Binding-site contacts:
Ligand atom O4 contacts residue SER452 of chain 1.B at 3.4 Å.
Ligand atom O2 contacts residue GLN159 of chain 1.B at 3.4 Å (h-bond).
Ligand atom C5 contacts residue SER85 of chain 1.B at 3.4 Å.
Ligand atom OP1 contacts residue TYR162 of chain 1.B at 2.8 Å (h-bond).
Ligand atom N3 contacts residue GLU134 of chain 1.B at 3.1 Å (salt-bridge).
Ligand atom O2 contacts residue VAL79 of chain 1.B at 3.3 Å.
Ligand atom OP1 contacts residue ARG445 of chain 1.B at 2.9 Å (salt-bridge).
Ligand atom O4' contacts residue ALA450 of chain 1.B at 3.4 Å.
Ligand atom OP2 contacts residue SER452 of chain 1.B at 3.4 Å.
Ligand atom OP2 contacts residue LEU83 of chain 1.B at 3.3 Å.
Ligand atom C5' contacts residue LEU83 of chain 1.B at 3.5 Å (hydrophobic).
Ligand atom O4 contacts residue ARG451 of chain 1.B at 3.1 Å (salt-bridge).
Ligand atom OP2 contacts residue CYS453 of chain 1.B at 2.7 Å (h-bond).
Ligand atom OP1 contacts residue TYR446 of chain 1.B at 2.9 Å (h-bond).
Ligand atom O2 contacts residue GLU134 of chain 1.B at 3.3 Å (salt-bridge).
Ligand atom O5' contacts residue ARG614 of chain 1.A at 3.4 Å (salt-bridge).
Ligand atom O3' contacts residue GLN159 of chain 1.B at 3.5 Å (h-bond).
Ligand atom C4' contacts residue ALA450 of chain 1.B at 3.4 Å (hydrophobic).
Ligand atom P contacts residue LEU83 of chain 1.B at 3.4 Å.
Ligand atom C1' contacts residue ARG445 of chain 1.B at 3.1 Å.
Ligand atom O3' contacts residue LEU83 of chain 1.B at 3.3 Å.
Ligand atom N1 contacts residue ARG451 of chain 1.B at 3.4 Å (salt-bridge).
Ligand atom OP2 contacts residue ARG164 of chain 1.B at 2.8 Å (salt-bridge).
Ligand atom O2 contacts residue CYS76 of chain 1.B at 3.4 Å (h-bond).
Ligand atom OP1 contacts residue LEU83 of chain 1.B at 3.4 Å.
Ligand atom O4 contacts residue ASP113 of chain 1.B at 3.3 Å.
Ligand atom O3' contacts residue CYS453 of chain 1.B at 3.3 Å (h-bond).
Ligand atom O2' contacts residue ARG451 of chain 1.B at 2.8 Å (salt-bridge).
Ligand atom OP1 contacts residue ASP447 of chain 1.B at 3.2 Å (salt-bridge).
Ligand atom O3' contacts residue ARG445 of chain 1.B at 2.8 Å (salt-bridge).
Ligand atom O2' contacts residue GLN159 of chain 1.B at 3.0 Å (h-bond).
Ligand atom C4' contacts residue LEU83 of chain 1.B at 3.2 Å (hydrophobic).
Ligand atom O4' contacts residue GLY84 of chain 1.B at 3.3 Å.
Ligand atom OP2 contacts residue TYR446 of chain 1.B at 3.4 Å.
Ligand atom O3' contacts residue TYR162 of chain 1.B at 3.5 Å (h-bond).
Ligand atom O4' contacts residue ARG445 of chain 1.B at 3.3 Å (salt-bridge).
Ligand atom O4 contacts residue ARG75 of chain 1.B at 3.1 Å (salt-bridge).
Ligand atom C2' contacts residue ARG451 of chain 1.B at 3.0 Å.
Ligand atom O2' contacts residue CYS453 of chain 1.B at 3.3 Å.
Ligand atom O4 contacts residue HIS54 of chain 1.B at 2.8 Å (h-bond).

Sequence of chain 1.B:
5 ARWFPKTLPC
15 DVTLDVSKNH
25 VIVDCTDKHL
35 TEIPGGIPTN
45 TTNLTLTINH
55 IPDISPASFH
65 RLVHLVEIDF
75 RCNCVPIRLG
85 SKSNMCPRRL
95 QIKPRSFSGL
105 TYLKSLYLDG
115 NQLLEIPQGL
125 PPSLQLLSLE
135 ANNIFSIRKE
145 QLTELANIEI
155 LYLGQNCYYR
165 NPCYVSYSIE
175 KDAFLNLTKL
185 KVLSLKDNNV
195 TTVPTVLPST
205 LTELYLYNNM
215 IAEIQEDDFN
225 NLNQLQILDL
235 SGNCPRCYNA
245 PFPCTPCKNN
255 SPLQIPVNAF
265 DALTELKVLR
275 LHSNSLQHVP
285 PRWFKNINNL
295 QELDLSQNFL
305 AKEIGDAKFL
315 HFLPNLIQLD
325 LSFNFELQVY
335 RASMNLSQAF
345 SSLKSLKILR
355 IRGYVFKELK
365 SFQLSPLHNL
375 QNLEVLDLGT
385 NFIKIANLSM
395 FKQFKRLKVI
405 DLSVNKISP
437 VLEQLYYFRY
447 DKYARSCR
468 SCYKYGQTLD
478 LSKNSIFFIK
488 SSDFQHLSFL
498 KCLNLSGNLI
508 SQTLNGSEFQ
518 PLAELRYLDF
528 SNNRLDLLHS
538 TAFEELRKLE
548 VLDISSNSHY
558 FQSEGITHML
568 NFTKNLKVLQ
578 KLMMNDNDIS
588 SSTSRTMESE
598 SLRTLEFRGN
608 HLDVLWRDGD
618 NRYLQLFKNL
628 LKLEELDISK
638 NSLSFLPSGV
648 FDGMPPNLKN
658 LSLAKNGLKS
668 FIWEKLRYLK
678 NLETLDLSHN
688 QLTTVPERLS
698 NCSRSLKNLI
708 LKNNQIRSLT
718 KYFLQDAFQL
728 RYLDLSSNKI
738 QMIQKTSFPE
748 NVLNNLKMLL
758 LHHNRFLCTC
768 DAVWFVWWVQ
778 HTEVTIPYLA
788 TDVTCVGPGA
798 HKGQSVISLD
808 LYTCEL

Sequence of chain 1.A:
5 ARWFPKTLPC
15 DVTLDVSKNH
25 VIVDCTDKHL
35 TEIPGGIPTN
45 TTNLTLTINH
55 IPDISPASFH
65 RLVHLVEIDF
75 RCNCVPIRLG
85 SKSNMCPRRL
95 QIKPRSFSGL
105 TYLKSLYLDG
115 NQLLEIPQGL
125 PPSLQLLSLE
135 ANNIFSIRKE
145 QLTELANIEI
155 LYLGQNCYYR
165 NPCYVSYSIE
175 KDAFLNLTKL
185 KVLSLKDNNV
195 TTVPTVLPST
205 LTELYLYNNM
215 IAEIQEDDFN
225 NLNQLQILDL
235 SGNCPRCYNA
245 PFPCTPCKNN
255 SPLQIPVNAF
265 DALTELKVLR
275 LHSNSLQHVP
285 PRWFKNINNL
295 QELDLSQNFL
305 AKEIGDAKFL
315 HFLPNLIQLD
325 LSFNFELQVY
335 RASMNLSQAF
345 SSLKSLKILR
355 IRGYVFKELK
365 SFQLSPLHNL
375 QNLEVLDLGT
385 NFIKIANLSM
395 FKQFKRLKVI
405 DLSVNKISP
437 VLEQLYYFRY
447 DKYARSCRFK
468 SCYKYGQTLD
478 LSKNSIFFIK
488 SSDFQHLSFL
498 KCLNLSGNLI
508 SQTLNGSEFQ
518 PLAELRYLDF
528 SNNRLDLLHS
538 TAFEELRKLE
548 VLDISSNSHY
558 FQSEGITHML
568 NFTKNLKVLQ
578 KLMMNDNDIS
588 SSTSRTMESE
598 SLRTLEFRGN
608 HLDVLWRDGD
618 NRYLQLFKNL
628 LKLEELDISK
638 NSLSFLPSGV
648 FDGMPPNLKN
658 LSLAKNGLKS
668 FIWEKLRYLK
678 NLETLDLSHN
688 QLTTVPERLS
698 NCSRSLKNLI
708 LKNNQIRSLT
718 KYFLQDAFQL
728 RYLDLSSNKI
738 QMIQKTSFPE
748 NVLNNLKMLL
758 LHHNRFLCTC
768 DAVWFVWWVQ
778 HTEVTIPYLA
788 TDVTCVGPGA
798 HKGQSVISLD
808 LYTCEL

The small molecule below binds the protein below.
Small molecule (SMILES): O=c1ccn([C@@H]2O[C@H](CO[P](=O)(O)O[C@H]3[C@@H](O)[C@H](n4ccc(=O)[nH]c4=O)O[C@@H]3CO[P](=O)(O)O[C@H]3[C@@H](O)[C@H](n4ccc(=O)[nH]c4=O)O[C@@H]3COP(=O)=O)[C@@H](OP(=O)(O)O)[C@H]2O)c(=O)[nH]1